Sequence of chain 1.B:
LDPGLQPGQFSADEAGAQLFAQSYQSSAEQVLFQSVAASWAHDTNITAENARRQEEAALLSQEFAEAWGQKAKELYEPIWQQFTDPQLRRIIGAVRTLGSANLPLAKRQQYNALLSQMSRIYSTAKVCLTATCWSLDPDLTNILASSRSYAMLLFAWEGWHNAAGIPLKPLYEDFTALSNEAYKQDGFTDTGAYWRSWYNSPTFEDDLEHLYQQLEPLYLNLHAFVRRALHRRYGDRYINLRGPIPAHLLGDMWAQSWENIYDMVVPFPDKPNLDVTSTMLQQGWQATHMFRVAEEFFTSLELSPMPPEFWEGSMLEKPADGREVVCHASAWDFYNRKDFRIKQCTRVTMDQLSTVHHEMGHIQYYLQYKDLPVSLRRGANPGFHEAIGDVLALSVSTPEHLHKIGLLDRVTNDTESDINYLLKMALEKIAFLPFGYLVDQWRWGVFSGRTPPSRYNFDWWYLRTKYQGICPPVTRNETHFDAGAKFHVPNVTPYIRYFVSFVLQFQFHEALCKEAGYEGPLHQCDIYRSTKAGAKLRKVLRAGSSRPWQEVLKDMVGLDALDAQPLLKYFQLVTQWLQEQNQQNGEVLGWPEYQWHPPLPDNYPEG

Binding-site contacts:
Ligand atom CAY contacts residue TYR501 of chain 1.B at 3.6 Å (hydrophobic).
Ligand atom CAO contacts residue TYR501 of chain 1.B at 3.6 Å (hydrophobic).
Ligand atom OAI contacts residue HIS365 of chain 1.B at 3.0 Å (h-bond).
Ligand atom OAF contacts residue HIS491 of chain 1.B at 3.0 Å (h-bond).
Ligand atom O contacts residue GLN259 of chain 1.B at 3.2 Å (h-bond).
Ligand atom C contacts residue TYR498 of chain 1.B at 3.6 Å (hydrophobic).
Ligand atom CBF contacts residue ALA332 of chain 1.B at 3.6 Å (hydrophobic).
Ligand atom O contacts residue HIS491 of chain 1.B at 3.2 Å (h-bond).
Ligand atom O contacts residue TYR498 of chain 1.B at 2.8 Å (h-bond).
Ligand atom OAI contacts residue GLU362 of chain 1.B at 2.8 Å (salt-bridge).
Ligand atom OAI contacts residue HIS361 of chain 1.B at 3.4 Å (h-bond).
Ligand atom CAQ contacts residue GLU362 of chain 1.B at 3.3 Å.
Ligand atom NAD contacts residue ALA334 of chain 1.B at 3.6 Å (h-bond).
Ligand atom CBC contacts residue GLU362 of chain 1.B at 3.6 Å.
Ligand atom NAW contacts residue TYR369 of chain 1.B at 3.2 Å (h-bond).
Ligand atom CAN contacts residue PHE490 of chain 1.B at 3.5 Å (hydrophobic).
Ligand atom CBB contacts residue TYR369 of chain 1.B at 3.6 Å (hydrophobic).
Ligand atom OAH contacts residue HIS361 of chain 1.B at 3.5 Å (h-bond).
Ligand atom OAF contacts residue TYR501 of chain 1.B at 3.2 Å (h-bond).
Ligand atom CAL contacts residue PHE490 of chain 1.B at 3.5 Å (hydrophobic).
Ligand atom NAW contacts residue HIS388 of chain 1.B at 3.4 Å (h-bond).
Ligand atom C contacts residue GLN259 of chain 1.B at 3.3 Å.
Ligand atom NAR contacts residue HIS388 of chain 1.B at 3.2 Å.
Ligand atom OAF contacts residue HIS331 of chain 1.B at 2.9 Å (h-bond).
Ligand atom CAK contacts residue PEG1 of chain 1.O at 3.5 Å.
Ligand atom PBG contacts residue ZN1 of chain 1.U at 2.8 Å.
Ligand atom NAC contacts residue GLN259 of chain 1.B at 3.3 Å (h-bond).
Ligand atom CAA contacts residue GLU362 of chain 1.B at 3.4 Å.
Ligand atom CAQ contacts residue ALA332 of chain 1.B at 3.1 Å (hydrophobic).
Ligand atom NAD contacts residue PEG1 of chain 1.O at 3.1 Å (h-bond).
Ligand atom O contacts residue LYS489 of chain 1.B at 2.9 Å (salt-bridge).
Ligand atom OAH contacts residue GLU389 of chain 1.B at 3.3 Å (salt-bridge).
Ligand atom OAG contacts residue SER333 of chain 1.B at 3.1 Å.
Ligand atom CAP contacts residue HIS365 of chain 1.B at 3.5 Å.
Ligand atom CBE contacts residue ALA334 of chain 1.B at 3.6 Å (hydrophobic).
Ligand atom OAH contacts residue TYR501 of chain 1.B at 2.6 Å (h-bond).
Ligand atom OAG contacts residue ALA334 of chain 1.B at 2.8 Å (h-bond).
Ligand atom OAI contacts residue ZN1 of chain 1.U at 2.4 Å.
Ligand atom NAT contacts residue TYR369 of chain 1.B at 2.5 Å (h-bond).
Ligand atom OAH contacts residue ZN1 of chain 1.U at 2.1 Å.

A small-molecule ligand and the protein it binds are described below.
Small molecule (SMILES): C[C@H](CP(=O)(O)[C@H](Cc1ccccc1)NC(=O)[C@H](N)Cc1nnn[nH]1)C(=O)N[C@@H](C)C(N)=O